The protein below binds the small molecule below.
Small molecule (SMILES): Cc1nc(-c2ccc(C(=O)Nc3cc(S(N)(=O)=O)cc(C)c3C)cc2)cs1

Sequence of chain 1.F:
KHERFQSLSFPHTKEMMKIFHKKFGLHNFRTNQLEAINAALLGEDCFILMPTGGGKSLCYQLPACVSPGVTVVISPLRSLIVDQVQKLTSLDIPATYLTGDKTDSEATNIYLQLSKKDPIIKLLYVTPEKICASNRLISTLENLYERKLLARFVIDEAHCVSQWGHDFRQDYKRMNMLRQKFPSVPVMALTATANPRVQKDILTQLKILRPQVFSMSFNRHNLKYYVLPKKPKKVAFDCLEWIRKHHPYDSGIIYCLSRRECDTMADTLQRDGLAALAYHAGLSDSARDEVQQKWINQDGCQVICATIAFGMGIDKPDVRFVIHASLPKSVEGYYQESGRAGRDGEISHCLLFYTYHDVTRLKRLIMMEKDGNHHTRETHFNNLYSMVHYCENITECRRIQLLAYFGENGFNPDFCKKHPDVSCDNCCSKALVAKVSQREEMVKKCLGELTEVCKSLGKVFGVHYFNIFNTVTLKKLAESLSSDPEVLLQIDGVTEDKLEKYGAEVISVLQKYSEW

Binding-site contacts:
Ligand atom C8 contacts residue GLN193 of chain 1.F at 3.7 Å.
Ligand atom C13 contacts residue SER192 of chain 1.F at 3.6 Å.
Ligand atom C20 contacts residue SER192 of chain 1.F at 3.5 Å.
Ligand atom C12 contacts residue GLN366 of chain 1.F at 3.2 Å.
Ligand atom C15 contacts residue SER192 of chain 1.F at 3.4 Å.
Ligand atom C8 contacts residue GLU362 of chain 1.F at 3.4 Å.
Ligand atom C9 contacts residue GLU362 of chain 1.F at 1.4 Å.
Ligand atom C21 contacts residue HIS196 of chain 1.F at 3.5 Å.
Ligand atom C12 contacts residue GLN193 of chain 1.F at 3.2 Å.
Ligand atom C6 contacts residue GLU362 of chain 1.F at 3.1 Å.
Ligand atom C10 contacts residue GLN193 of chain 1.F at 3.6 Å.
Ligand atom S3 contacts residue HIS189 of chain 1.F at 3.4 Å (h-bond).
Ligand atom N24 contacts residue ASP231 of chain 1.F at 3.2 Å.
Ligand atom S3 contacts residue GLN366 of chain 1.F at 3.6 Å.
Ligand atom C10 contacts residue GLU362 of chain 1.F at 3.0 Å.
Ligand atom C18 contacts residue ASP231 of chain 1.F at 3.2 Å.
Ligand atom C22 contacts residue HIS196 of chain 1.F at 3.5 Å.
Ligand atom O27 contacts residue THR409 of chain 1.F at 3.3 Å.
Ligand atom C21 contacts residue THR406 of chain 1.F at 3.7 Å.
Ligand atom C5 contacts residue HIS189 of chain 1.F at 3.6 Å.
Ligand atom C15 contacts residue ASP231 of chain 1.F at 3.6 Å.
Ligand atom N14 contacts residue SER192 of chain 1.F at 2.8 Å (h-bond).
Ligand atom C6 contacts residue SER192 of chain 1.F at 3.7 Å.
Ligand atom C17 contacts residue HIS196 of chain 1.F at 3.4 Å.
Ligand atom O27 contacts residue ASN413 of chain 1.F at 3.1 Å (h-bond).
Ligand atom C7 contacts residue ASN413 of chain 1.F at 3.2 Å.
Ligand atom N2 contacts residue GLU362 of chain 1.F at 3.5 Å (salt-bridge).
Ligand atom C4 contacts residue GLU362 of chain 1.F at 2.7 Å.
Ligand atom C19 contacts residue HIS196 of chain 1.F at 3.3 Å.
Ligand atom N2 contacts residue GLN193 of chain 1.F at 3.2 Å.
Ligand atom S23 contacts residue ASP231 of chain 1.F at 3.6 Å.
Ligand atom C22 contacts residue SER192 of chain 1.F at 3.6 Å.
Ligand atom C1 contacts residue GLN193 of chain 1.F at 3.5 Å.
Ligand atom C12 contacts residue GLY363 of chain 1.F at 3.6 Å.
Ligand atom C5 contacts residue GLU362 of chain 1.F at 3.4 Å.
Ligand atom O25 contacts residue ASP231 of chain 1.F at 3.5 Å.
Ligand atom C8 contacts residue SER192 of chain 1.F at 3.1 Å.
Ligand atom C7 contacts residue GLU362 of chain 1.F at 2.1 Å.
Ligand atom C11 contacts residue GLU362 of chain 1.F at 2.0 Å.
Ligand atom C20 contacts residue ASP231 of chain 1.F at 3.0 Å.